The small molecule below binds the protein below.
Small molecule (SMILES): NC(=O)c1cc[n+](COC[n+]2ccccc2/C=N/O)cc1

Binding-site contacts:
Ligand atom C2 contacts residue TYR340 of chain 1.A at 3.7 Å (hydrophobic).
Ligand atom C11 contacts residue TRP285 of chain 1.A at 3.5 Å (hydrophobic).
Ligand atom C12 contacts residue TYR123 of chain 1.A at 3.7 Å (hydrophobic).
Ligand atom O3 contacts residue ARG295 of chain 1.A at 3.8 Å.
Ligand atom C1 contacts residue TYR340 of chain 1.A at 3.9 Å (hydrophobic).
Ligand atom C1 contacts residue ASP73 of chain 1.A at 3.6 Å.
Ligand atom N1 contacts residue ASP73 of chain 1.A at 3.8 Å.
Ligand atom C9 contacts residue TRP285 of chain 1.A at 3.2 Å (hydrophobic).
Ligand atom O1 contacts residue ASP73 of chain 1.A at 3.4 Å.
Ligand atom C13 contacts residue TYR71 of chain 1.A at 3.8 Å (hydrophobic).
Ligand atom C8 contacts residue TRP285 of chain 1.A at 3.3 Å (hydrophobic).
Ligand atom C3 contacts residue TYR123 of chain 1.A at 3.2 Å (hydrophobic).
Ligand atom C8 contacts residue TYR71 of chain 1.A at 3.9 Å (hydrophobic).
Ligand atom C13 contacts residue TRP285 of chain 1.A at 3.7 Å (hydrophobic).
Ligand atom O3 contacts residue TRP285 of chain 1.A at 3.8 Å.
Ligand atom N3 contacts residue TRP285 of chain 1.A at 3.5 Å.
Ligand atom C4 contacts residue TYR336 of chain 1.A at 3.2 Å (hydrophobic).
Ligand atom O3 contacts residue PHE296 of chain 1.A at 3.2 Å.
Ligand atom C5 contacts residue TYR336 of chain 1.A at 3.6 Å (hydrophobic).
Ligand atom N2 contacts residue TYR123 of chain 1.A at 3.6 Å.
Ligand atom C4 contacts residue TYR123 of chain 1.A at 3.8 Å (hydrophobic).
Ligand atom C10 contacts residue TRP285 of chain 1.A at 3.2 Å (hydrophobic).
Ligand atom N1 contacts residue TYR123 of chain 1.A at 2.8 Å (h-bond).
Ligand atom O2 contacts residue TYR123 of chain 1.A at 3.8 Å.
Ligand atom C8 contacts residue TYR123 of chain 1.A at 3.9 Å (hydrophobic).
Ligand atom C10 contacts residue PHE296 of chain 1.A at 3.9 Å (hydrophobic).
Ligand atom O1 contacts residue TYR123 of chain 1.A at 3.7 Å.
Ligand atom C12 contacts residue TRP285 of chain 1.A at 3.7 Å (hydrophobic).
Ligand atom N2 contacts residue TYR340 of chain 1.A at 3.3 Å.
Ligand atom N4 contacts residue TRP285 of chain 1.A at 3.9 Å.
Ligand atom N4 contacts residue GLU284 of chain 1.A at 3.2 Å.
Ligand atom O2 contacts residue TRP285 of chain 1.A at 3.5 Å.
Ligand atom C14 contacts residue TRP285 of chain 1.A at 3.7 Å (hydrophobic).
Ligand atom C7 contacts residue TYR340 of chain 1.A at 3.0 Å (hydrophobic).
Ligand atom C2 contacts residue TYR123 of chain 1.A at 3.1 Å (hydrophobic).
Ligand atom C6 contacts residue TYR340 of chain 1.A at 3.5 Å (hydrophobic).
Ligand atom C13 contacts residue TYR123 of chain 1.A at 3.6 Å (hydrophobic).
Ligand atom C1 contacts residue TYR123 of chain 1.A at 3.3 Å (hydrophobic).
Ligand atom N3 contacts residue TYR123 of chain 1.A at 3.8 Å.
Ligand atom O3 contacts residue SER297 of chain 1.A at 3.1 Å (h-bond).

Sequence of chain 1.A:
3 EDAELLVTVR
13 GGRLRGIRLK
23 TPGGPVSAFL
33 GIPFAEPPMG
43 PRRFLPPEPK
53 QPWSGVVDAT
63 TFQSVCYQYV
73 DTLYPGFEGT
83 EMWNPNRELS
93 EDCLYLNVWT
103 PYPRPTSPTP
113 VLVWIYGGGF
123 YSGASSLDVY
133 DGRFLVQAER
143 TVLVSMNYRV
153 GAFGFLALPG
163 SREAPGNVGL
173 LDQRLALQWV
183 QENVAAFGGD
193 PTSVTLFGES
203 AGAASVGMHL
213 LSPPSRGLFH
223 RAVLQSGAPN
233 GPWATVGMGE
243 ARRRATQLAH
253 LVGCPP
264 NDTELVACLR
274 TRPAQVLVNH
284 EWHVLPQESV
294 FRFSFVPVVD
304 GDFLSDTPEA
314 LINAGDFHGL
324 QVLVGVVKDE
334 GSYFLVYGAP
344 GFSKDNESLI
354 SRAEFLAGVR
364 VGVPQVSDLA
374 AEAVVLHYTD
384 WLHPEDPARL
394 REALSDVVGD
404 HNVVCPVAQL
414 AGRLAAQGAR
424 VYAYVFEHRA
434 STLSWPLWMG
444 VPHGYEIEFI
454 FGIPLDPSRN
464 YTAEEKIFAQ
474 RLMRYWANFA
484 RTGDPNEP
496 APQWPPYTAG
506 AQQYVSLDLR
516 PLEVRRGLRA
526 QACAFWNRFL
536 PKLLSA